Sequence of chain 1.A:
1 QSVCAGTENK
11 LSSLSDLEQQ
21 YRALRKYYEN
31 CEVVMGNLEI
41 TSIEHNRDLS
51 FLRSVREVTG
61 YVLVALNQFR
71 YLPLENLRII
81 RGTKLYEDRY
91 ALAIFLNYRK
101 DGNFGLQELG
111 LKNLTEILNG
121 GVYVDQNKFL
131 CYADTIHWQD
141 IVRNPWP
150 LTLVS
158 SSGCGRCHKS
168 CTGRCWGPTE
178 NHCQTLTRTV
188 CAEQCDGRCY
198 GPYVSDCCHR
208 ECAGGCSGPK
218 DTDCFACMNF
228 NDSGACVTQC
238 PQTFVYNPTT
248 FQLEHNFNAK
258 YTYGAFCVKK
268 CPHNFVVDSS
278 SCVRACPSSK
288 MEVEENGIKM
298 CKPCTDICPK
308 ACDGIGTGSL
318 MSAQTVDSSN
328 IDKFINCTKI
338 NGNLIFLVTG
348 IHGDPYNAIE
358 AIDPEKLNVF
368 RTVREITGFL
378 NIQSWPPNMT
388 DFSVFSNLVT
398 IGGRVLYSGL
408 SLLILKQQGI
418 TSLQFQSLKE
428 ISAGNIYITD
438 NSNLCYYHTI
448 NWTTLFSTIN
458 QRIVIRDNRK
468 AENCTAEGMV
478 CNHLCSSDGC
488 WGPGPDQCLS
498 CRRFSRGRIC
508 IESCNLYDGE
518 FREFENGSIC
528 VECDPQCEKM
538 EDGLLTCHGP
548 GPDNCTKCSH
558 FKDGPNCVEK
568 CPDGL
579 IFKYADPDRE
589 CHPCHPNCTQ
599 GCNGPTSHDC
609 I

Binding-site contacts:
Ligand atom C3 contacts residue ASN448 of chain 1.A at 3.9 Å.
Ligand atom C6 contacts residue THR450 of chain 1.A at 3.7 Å.
Ligand atom C1 contacts residue THR450 of chain 1.A at 3.9 Å.
Ligand atom C1 contacts residue ASN448 of chain 1.A at 1.5 Å.
Ligand atom O7 contacts residue ASP485 of chain 1.A at 4.2 Å.
Ligand atom C8 contacts residue SER484 of chain 1.A at 3.7 Å.
Ligand atom N2 contacts residue ASN448 of chain 1.A at 3.0 Å (h-bond).
Ligand atom O5 contacts residue THR451 of chain 1.A at 3.5 Å (h-bond).
Ligand atom C7 contacts residue ASN448 of chain 1.A at 3.6 Å.
Ligand atom C1 contacts residue THR451 of chain 1.A at 4.3 Å.
Ligand atom C5 contacts residue THR450 of chain 1.A at 3.6 Å.
Ligand atom O7 contacts residue SER484 of chain 1.A at 3.7 Å.
Ligand atom C5 contacts residue ASN448 of chain 1.A at 3.6 Å.
Ligand atom O5 contacts residue ASN448 of chain 1.A at 2.3 Å (h-bond).
Ligand atom C7 contacts residue SER484 of chain 1.A at 4.1 Å.
Ligand atom C6 contacts residue THR451 of chain 1.A at 4.3 Å.
Ligand atom C4 contacts residue ASN448 of chain 1.A at 4.3 Å.
Ligand atom O7 contacts residue ASN448 of chain 1.A at 3.7 Å.
Ligand atom O5 contacts residue THR450 of chain 1.A at 3.4 Å (h-bond).
Ligand atom C2 contacts residue ASN448 of chain 1.A at 2.5 Å.
Ligand atom O6 contacts residue THR451 of chain 1.A at 3.7 Å.
Ligand atom O6 contacts residue THR450 of chain 1.A at 2.7 Å (h-bond).

A protein and the small-molecule ligand that binds it are described below.
Small molecule (SMILES): CC(=O)N[C@H]1[C@H](O[C@H]2[C@H](O)[C@@H](NC(C)=O)CO[C@@H]2CO)O[C@H](CO)[C@@H](O[C@@H]2O[C@H](CO)[C@@H](O)[C@H](O)[C@@H]2O)[C@@H]1O